Sequence of chain 1.C:
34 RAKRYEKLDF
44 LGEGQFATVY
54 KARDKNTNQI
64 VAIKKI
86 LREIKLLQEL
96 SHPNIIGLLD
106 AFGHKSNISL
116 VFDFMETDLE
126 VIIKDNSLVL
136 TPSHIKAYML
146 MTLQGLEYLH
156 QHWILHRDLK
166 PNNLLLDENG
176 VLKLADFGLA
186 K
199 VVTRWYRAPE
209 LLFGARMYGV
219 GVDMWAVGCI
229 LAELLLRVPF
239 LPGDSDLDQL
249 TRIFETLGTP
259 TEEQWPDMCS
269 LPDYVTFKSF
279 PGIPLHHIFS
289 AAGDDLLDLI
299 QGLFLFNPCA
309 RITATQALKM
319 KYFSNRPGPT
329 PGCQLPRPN

The small molecule below binds the protein below.
Small molecule (SMILES): Nc1ncnc2c1ncn2[C@@H]1O[C@H](CO[P](=O)(O)O[P](=O)(O)NP(=O)(O)O)[C@@H](O)[C@H]1O

Binding-site contacts:
Ligand atom N1 contacts residue ASP118 of chain 1.C at 3.6 Å.
Ligand atom N6 contacts residue ILE101 of chain 1.C at 3.8 Å.
Ligand atom N1 contacts residue PHE119 of chain 1.C at 3.7 Å.
Ligand atom N1 contacts residue MET120 of chain 1.C at 2.9 Å (h-bond).
Ligand atom C6 contacts residue ASP118 of chain 1.C at 3.7 Å.
Ligand atom O1A contacts residue ASP181 of chain 1.C at 3.1 Å (salt-bridge).
Ligand atom N6 contacts residue ALA65 of chain 1.C at 3.7 Å.
Ligand atom C2 contacts residue PHE119 of chain 1.C at 3.9 Å (hydrophobic).
Ligand atom O2A contacts residue VAL52 of chain 1.C at 3.6 Å.
Ligand atom O2A contacts residue LYS67 of chain 1.C at 3.6 Å.
Ligand atom C4' contacts residue VAL52 of chain 1.C at 3.8 Å (hydrophobic).
Ligand atom O4' contacts residue VAL52 of chain 1.C at 3.1 Å.
Ligand atom O1G contacts residue ALA50 of chain 1.C at 3.4 Å (h-bond).
Ligand atom N3 contacts residue MET120 of chain 1.C at 3.7 Å.
Ligand atom O2G contacts residue GLN48 of chain 1.C at 3.6 Å.
Ligand atom N6 contacts residue LEU170 of chain 1.C at 3.9 Å.
Ligand atom O1B contacts residue ASN167 of chain 1.C at 3.8 Å.
Ligand atom C8 contacts residue VAL52 of chain 1.C at 3.9 Å (hydrophobic).
Ligand atom O2G contacts residue PHE49 of chain 1.C at 3.2 Å (h-bond).
Ligand atom N6 contacts residue ASP118 of chain 1.C at 2.9 Å (salt-bridge).
Ligand atom O3A contacts residue GLY47 of chain 1.C at 3.6 Å.
Ligand atom N3 contacts residue LEU44 of chain 1.C at 3.8 Å.
Ligand atom O3G contacts residue LYS67 of chain 1.C at 3.1 Å (salt-bridge).
Ligand atom N3B contacts residue ASP181 of chain 1.C at 3.1 Å (salt-bridge).
Ligand atom O2B contacts residue GLY47 of chain 1.C at 3.1 Å.
Ligand atom N6 contacts residue PHE117 of chain 1.C at 3.8 Å.
Ligand atom N1 contacts residue ALA65 of chain 1.C at 3.4 Å.
Ligand atom O1G contacts residue GLY47 of chain 1.C at 3.0 Å.
Ligand atom N6 contacts residue MET120 of chain 1.C at 3.9 Å.
Ligand atom C5' contacts residue VAL52 of chain 1.C at 3.6 Å (hydrophobic).
Ligand atom O2A contacts residue GLY47 of chain 1.C at 3.9 Å.
Ligand atom O1B contacts residue ASN168 of chain 1.C at 3.8 Å.
Ligand atom O2B contacts residue GLN48 of chain 1.C at 3.0 Å (h-bond).
Ligand atom O1A contacts residue LYS67 of chain 1.C at 3.4 Å (salt-bridge).
Ligand atom N9 contacts residue VAL52 of chain 1.C at 3.6 Å.
Ligand atom O1G contacts residue PHE49 of chain 1.C at 3.8 Å.
Ligand atom C6 contacts residue ALA65 of chain 1.C at 3.5 Å (hydrophobic).
Ligand atom C2 contacts residue MET120 of chain 1.C at 3.0 Å (hydrophobic).
Ligand atom O3G contacts residue ALA50 of chain 1.C at 3.7 Å.
Ligand atom O1G contacts residue GLN48 of chain 1.C at 3.6 Å.